Sequence of chain 1.A:
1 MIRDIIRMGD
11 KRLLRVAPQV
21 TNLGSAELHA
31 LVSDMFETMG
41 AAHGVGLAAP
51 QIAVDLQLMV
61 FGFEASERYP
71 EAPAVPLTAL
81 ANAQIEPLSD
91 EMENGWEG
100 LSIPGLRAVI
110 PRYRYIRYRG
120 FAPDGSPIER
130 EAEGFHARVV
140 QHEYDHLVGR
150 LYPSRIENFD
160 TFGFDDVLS

Binding-site contacts:
Ligand atom CN contacts residue GLY46 of chain 1.A at 3.8 Å.
Ligand atom CN contacts residue HIS141 of chain 1.A at 2.9 Å.
Ligand atom C contacts residue VAL45 of chain 1.A at 4.0 Å (hydrophobic).
Ligand atom CN contacts residue GLN51 of chain 1.A at 3.7 Å.
Ligand atom C contacts residue ALA1 of chain 1.I at 1.3 Å (hydrophobic).
Ligand atom SD contacts residue GLU97 of chain 1.A at 3.8 Å.
Ligand atom CB contacts residue GLU142 of chain 1.A at 3.5 Å.
Ligand atom CN contacts residue CD1 of chain 1.C at 2.4 Å.
Ligand atom CE contacts residue TYR69 of chain 1.A at 3.9 Å (hydrophobic).
Ligand atom CA contacts residue ALA1 of chain 1.I at 2.4 Å (hydrophobic).
Ligand atom O contacts residue GLY46 of chain 1.A at 3.5 Å (h-bond).
Ligand atom O contacts residue GLY44 of chain 1.A at 3.5 Å.
Ligand atom CB contacts residue HIS141 of chain 1.A at 3.7 Å.
Ligand atom O1 contacts residue HIS145 of chain 1.A at 3.2 Å (h-bond).
Ligand atom SD contacts residue HIS141 of chain 1.A at 3.8 Å.
Ligand atom CB contacts residue ALA1 of chain 1.I at 3.2 Å (hydrophobic).
Ligand atom C contacts residue GLY98 of chain 1.A at 3.8 Å.
Ligand atom N contacts residue ALA1 of chain 1.I at 3.6 Å.
Ligand atom O contacts residue ALA1 of chain 1.I at 2.2 Å (h-bond).
Ligand atom CE contacts residue PHE134 of chain 1.A at 3.5 Å (hydrophobic).
Ligand atom CG contacts residue HIS141 of chain 1.A at 3.5 Å.
Ligand atom CA contacts residue GLU142 of chain 1.A at 3.6 Å.
Ligand atom N contacts residue HIS141 of chain 1.A at 3.8 Å.
Ligand atom O1 contacts residue CD1 of chain 1.C at 2.2 Å.
Ligand atom SD contacts residue ARG137 of chain 1.A at 4.1 Å.
Ligand atom N contacts residue GLU142 of chain 1.A at 2.6 Å (salt-bridge).
Ligand atom O contacts residue VAL45 of chain 1.A at 2.8 Å (h-bond).
Ligand atom O1 contacts residue GLU142 of chain 1.A at 2.5 Å (salt-bridge).
Ligand atom O1 contacts residue GLN51 of chain 1.A at 2.6 Å (h-bond).
Ligand atom CG contacts residue ALA1 of chain 1.I at 3.3 Å (hydrophobic).
Ligand atom CG contacts residue GLY98 of chain 1.A at 3.6 Å.
Ligand atom CN contacts residue HIS145 of chain 1.A at 4.0 Å.
Ligand atom O1 contacts residue HIS141 of chain 1.A at 3.3 Å (h-bond).
Ligand atom N contacts residue CD1 of chain 1.C at 3.7 Å.
Ligand atom N contacts residue GLY46 of chain 1.A at 3.0 Å (h-bond).
Ligand atom CA contacts residue HIS141 of chain 1.A at 3.7 Å.
Ligand atom CB contacts residue VAL45 of chain 1.A at 4.0 Å (hydrophobic).
Ligand atom CN contacts residue GLU142 of chain 1.A at 2.9 Å.
Ligand atom CA contacts residue GLY98 of chain 1.A at 3.8 Å.
Ligand atom O1 contacts residue GLY46 of chain 1.A at 4.0 Å.

The protein below binds the small molecule below.
Small molecule (SMILES): CSCC[C@H](NC=O)C(=O)O